The small molecule below binds the protein below.
Small molecule (SMILES): C[C@H](CCC(=O)NCC(=O)O)[C@H]1CC[C@H]2[C@@H]3C(O)C[C@@H]4C[C@H](O)CC[C@]4(C)[C@H]3CC[C@]12C

Sequence of chain 2.B:
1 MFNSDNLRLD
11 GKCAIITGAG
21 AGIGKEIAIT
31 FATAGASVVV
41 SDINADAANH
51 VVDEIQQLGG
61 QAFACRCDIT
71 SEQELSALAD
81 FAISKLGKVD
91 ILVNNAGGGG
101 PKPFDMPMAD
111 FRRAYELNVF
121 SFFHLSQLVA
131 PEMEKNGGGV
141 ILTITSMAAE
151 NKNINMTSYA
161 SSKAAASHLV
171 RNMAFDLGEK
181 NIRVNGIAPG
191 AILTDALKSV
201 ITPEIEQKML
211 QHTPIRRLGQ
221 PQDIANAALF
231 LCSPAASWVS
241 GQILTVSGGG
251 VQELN

Binding-site contacts:
Ligand atom C2 contacts residue GLN252 of chain 2.B at 3.8 Å.
Ligand atom C1 contacts residue LEU254 of chain 2.B at 3.8 Å (hydrophobic).
Ligand atom C15 contacts residue TYR159 of chain 2.B at 3.5 Å (hydrophobic).
Ligand atom C8 contacts residue NAI1 of chain 2.F at 3.9 Å.
Ligand atom C3 contacts residue ASN151 of chain 2.B at 3.5 Å.
Ligand atom C2 contacts residue MET156 of chain 2.B at 3.9 Å (hydrophobic).
Ligand atom C16 contacts residue TYR159 of chain 2.B at 3.8 Å (hydrophobic).
Ligand atom O3 contacts residue ASN151 of chain 2.B at 2.8 Å (h-bond).
Ligand atom C6 contacts residue NAI1 of chain 2.F at 3.5 Å.
Ligand atom C19 contacts residue MET209 of chain 2.B at 3.6 Å (hydrophobic).
Ligand atom O24 contacts residue GLY99 of chain 2.B at 3.2 Å (h-bond).
Ligand atom C18 contacts residue VAL200 of chain 2.B at 3.7 Å (hydrophobic).
Ligand atom C12 contacts residue VAL200 of chain 2.B at 3.9 Å (hydrophobic).
Ligand atom C11 contacts residue LEU254 of chain 2.B at 3.9 Å (hydrophobic).
Ligand atom C24 contacts residue GLY99 of chain 2.B at 3.3 Å.
Ligand atom C4 contacts residue ALA148 of chain 2.B at 3.9 Å (hydrophobic).
Ligand atom C18 contacts residue LEU197 of chain 2.B at 3.7 Å (hydrophobic).
Ligand atom C1 contacts residue GLU253 of chain 2.B at 4.0 Å.
Ligand atom C6 contacts residue PRO189 of chain 2.B at 3.8 Å (hydrophobic).
Ligand atom C14 contacts residue TYR159 of chain 2.B at 3.7 Å (hydrophobic).
Ligand atom C6 contacts residue SER146 of chain 2.B at 3.9 Å.
Ligand atom O7 contacts residue SER146 of chain 2.B at 2.6 Å (h-bond).
Ligand atom C19 contacts residue LEU197 of chain 2.B at 3.6 Å (hydrophobic).
Ligand atom O3 contacts residue GLU253 of chain 2.B at 4.0 Å.
Ligand atom C18 contacts residue ALA196 of chain 2.B at 3.6 Å (hydrophobic).
Ligand atom C7 contacts residue SER146 of chain 2.B at 3.5 Å.
Ligand atom C21 contacts residue ALA196 of chain 2.B at 3.9 Å (hydrophobic).
Ligand atom C5 contacts residue GLN252 of chain 2.B at 3.9 Å.
Ligand atom C15 contacts residue NAI1 of chain 2.F at 3.5 Å.
Ligand atom O7 contacts residue TYR159 of chain 2.B at 2.9 Å (h-bond).
Ligand atom O3 contacts residue ALA148 of chain 2.B at 3.7 Å.
Ligand atom O24 contacts residue GLY97 of chain 2.B at 3.8 Å.
Ligand atom C1 contacts residue GLN252 of chain 2.B at 3.5 Å.
Ligand atom C3 contacts residue GLN252 of chain 2.B at 3.4 Å.
Ligand atom N25 contacts residue GLY99 of chain 2.B at 3.3 Å (h-bond).
Ligand atom O7 contacts residue NAI1 of chain 2.F at 3.0 Å.
Ligand atom C7 contacts residue NAI1 of chain 2.F at 3.2 Å.
Ligand atom C22 contacts residue GLY100 of chain 2.B at 3.9 Å.
Ligand atom C22 contacts residue GLY99 of chain 2.B at 3.9 Å.
Ligand atom O24 contacts residue GLY98 of chain 2.B at 3.3 Å.